Sequence of chain 50.C:
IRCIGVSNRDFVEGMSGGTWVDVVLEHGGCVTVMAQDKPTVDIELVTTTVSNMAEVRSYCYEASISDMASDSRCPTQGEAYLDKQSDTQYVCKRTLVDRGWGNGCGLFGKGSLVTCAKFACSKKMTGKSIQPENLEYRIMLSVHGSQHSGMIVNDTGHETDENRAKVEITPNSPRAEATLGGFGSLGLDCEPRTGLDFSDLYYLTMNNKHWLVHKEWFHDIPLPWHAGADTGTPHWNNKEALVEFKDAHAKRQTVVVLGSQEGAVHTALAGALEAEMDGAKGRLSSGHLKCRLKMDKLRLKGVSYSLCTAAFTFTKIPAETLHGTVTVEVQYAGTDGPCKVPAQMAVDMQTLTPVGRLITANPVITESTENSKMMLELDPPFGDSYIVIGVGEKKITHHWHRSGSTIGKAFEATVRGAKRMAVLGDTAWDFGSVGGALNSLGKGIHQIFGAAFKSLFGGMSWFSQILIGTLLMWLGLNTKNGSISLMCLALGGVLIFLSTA

A protein and the small-molecule ligand that binds it are described below.
Small molecule (SMILES): CC(=O)N[C@H]1[C@H](O[C@H]2[C@H](O)[C@@H](NC(C)=O)CO[C@@H]2CO)O[C@H](CO)[C@@H](O)[C@@H]1O

Binding-site contacts:
Ligand atom O7 contacts residue ASN154 of chain 50.C at 2.1 Å (h-bond).
Ligand atom C1 contacts residue ASN154 of chain 50.C at 3.0 Å.
Ligand atom O5 contacts residue ASN154 of chain 50.C at 4.1 Å.
Ligand atom C5 contacts residue THR156 of chain 50.C at 4.1 Å.
Ligand atom O5 contacts residue THR156 of chain 50.C at 4.0 Å.
Ligand atom C6 contacts residue THR156 of chain 50.C at 3.7 Å.
Ligand atom C2 contacts residue ASN154 of chain 50.C at 3.6 Å.
Ligand atom N2 contacts residue ASN154 of chain 50.C at 3.2 Å (h-bond).
Ligand atom O7 contacts residue GLY150 of chain 50.C at 4.2 Å.
Ligand atom O7 contacts residue VAL153 of chain 50.C at 4.1 Å.
Ligand atom C1 contacts residue THR156 of chain 50.C at 4.2 Å.
Ligand atom C8 contacts residue ASN154 of chain 50.C at 2.3 Å.
Ligand atom C7 contacts residue ASN154 of chain 50.C at 2.2 Å.
Ligand atom O6 contacts residue THR156 of chain 50.C at 2.7 Å (h-bond).